Binding-site contacts:
Ligand atom O2 contacts residue ARG80 of chain 1.B at 3.5 Å.
Ligand atom O3 contacts residue ARG80 of chain 1.B at 3.9 Å.
Ligand atom O2 contacts residue GLN78 of chain 1.B at 3.8 Å.
Ligand atom C2 contacts residue ARG80 of chain 1.B at 4.4 Å.
Ligand atom C3 contacts residue ARG80 of chain 1.B at 4.2 Å.

Sequence of chain 1.B:
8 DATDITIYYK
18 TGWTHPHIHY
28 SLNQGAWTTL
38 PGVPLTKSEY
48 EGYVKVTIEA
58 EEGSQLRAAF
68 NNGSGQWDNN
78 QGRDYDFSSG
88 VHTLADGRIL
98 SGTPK

The protein below binds the small molecule below.
Small molecule (SMILES): O=C1O[C@H](CO)[C@@H](O[C@H]2O[C@H](CO)[C@@H](O[C@H]3O[C@H](CO)[C@@H](O[C@H]4O[C@H](CO)[C@@H](O)[C@H](O)[C@H]4O)[C@H](O)[C@H]3O)[C@H](O)[C@H]2O)[C@H](O)[C@H]1O